Sequence of chain 4.A:
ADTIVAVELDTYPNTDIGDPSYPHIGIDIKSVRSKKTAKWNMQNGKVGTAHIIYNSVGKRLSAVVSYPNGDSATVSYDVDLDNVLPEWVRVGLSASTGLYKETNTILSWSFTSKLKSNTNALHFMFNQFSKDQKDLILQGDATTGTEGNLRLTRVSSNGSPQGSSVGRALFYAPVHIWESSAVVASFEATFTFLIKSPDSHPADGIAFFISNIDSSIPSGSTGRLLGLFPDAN

Binding-site contacts:
Ligand atom C contacts residue ASN124 of chain 1.A at 4.0 Å.
Ligand atom CG contacts residue LYS114 of chain 1.A at 4.0 Å.
Ligand atom CA contacts residue ASP139 of chain 4.A at 4.0 Å.
Ligand atom CG contacts residue SER113 of chain 1.A at 3.0 Å.
Ligand atom CG contacts residue HIS180 of chain 1.A at 3.0 Å.
Ligand atom O contacts residue ASP139 of chain 4.A at 2.7 Å (salt-bridge).
Ligand atom CB contacts residue ALA125 of chain 1.A at 3.7 Å (hydrophobic).
Ligand atom OXT contacts residue ASP139 of chain 4.A at 3.9 Å.
Ligand atom N contacts residue LEU126 of chain 1.A at 3.8 Å.
Ligand atom N contacts residue PRO178 of chain 1.A at 4.3 Å.
Ligand atom O contacts residue GLN137 of chain 4.A at 3.7 Å.
Ligand atom CG contacts residue ASN124 of chain 1.A at 4.2 Å.
Ligand atom N contacts residue ASP139 of chain 4.A at 3.6 Å (salt-bridge).
Ligand atom O contacts residue TRP88 of chain 1.A at 4.0 Å.
Ligand atom O contacts residue ASN124 of chain 1.A at 4.3 Å.
Ligand atom N contacts residue HIS180 of chain 1.A at 3.2 Å (h-bond).
Ligand atom C contacts residue HIS180 of chain 1.A at 4.3 Å.
Ligand atom C contacts residue ALA125 of chain 1.A at 4.4 Å (hydrophobic).
Ligand atom CA contacts residue HIS180 of chain 1.A at 3.6 Å.
Ligand atom OXT contacts residue ASN124 of chain 1.A at 3.5 Å.
Ligand atom CB contacts residue LEU126 of chain 1.A at 3.7 Å (hydrophobic).
Ligand atom CG contacts residue LEU115 of chain 1.A at 4.0 Å (hydrophobic).
Ligand atom O contacts residue HIS180 of chain 1.A at 4.0 Å.
Ligand atom OXT contacts residue MET129 of chain 4.A at 3.5 Å (h-bond).
Ligand atom C contacts residue ASP139 of chain 4.A at 3.3 Å.
Ligand atom OXT contacts residue PHE130 of chain 4.A at 3.7 Å.
Ligand atom CG contacts residue LEU126 of chain 1.A at 4.4 Å (hydrophobic).
Ligand atom O contacts residue PHE130 of chain 4.A at 3.5 Å.
Ligand atom N contacts residue VAL179 of chain 1.A at 3.7 Å.
Ligand atom OXT contacts residue ALA125 of chain 1.A at 3.4 Å (h-bond).
Ligand atom CB contacts residue SER113 of chain 1.A at 4.0 Å.
Ligand atom C contacts residue PHE130 of chain 4.A at 4.0 Å (hydrophobic).
Ligand atom CB contacts residue HIS180 of chain 1.A at 4.1 Å.
Ligand atom CG contacts residue VAL179 of chain 1.A at 4.3 Å (hydrophobic).
Ligand atom CB contacts residue ASN124 of chain 1.A at 3.9 Å.

A small-molecule ligand and the protein it binds are described below.
Small molecule (SMILES): CC[C@@H](N)C(=O)O

Sequence of chain 1.A:
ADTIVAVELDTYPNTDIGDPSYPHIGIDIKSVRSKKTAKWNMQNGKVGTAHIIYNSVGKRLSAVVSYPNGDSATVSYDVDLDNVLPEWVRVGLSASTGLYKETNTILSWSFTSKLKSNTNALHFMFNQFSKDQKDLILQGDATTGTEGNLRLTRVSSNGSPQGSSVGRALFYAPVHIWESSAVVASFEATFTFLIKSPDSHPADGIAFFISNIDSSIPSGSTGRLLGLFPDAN